Binding-site contacts:
Ligand atom C6 contacts residue TYR793 of chain 1.G at 3.6 Å (hydrophobic).
Ligand atom C7 contacts residue ASN706 of chain 1.E at 3.7 Å.
Ligand atom C1 contacts residue ASN706 of chain 1.E at 1.4 Å.
Ligand atom C5 contacts residue TYR793 of chain 1.G at 3.9 Å (hydrophobic).
Ligand atom O5 contacts residue TYR793 of chain 1.G at 3.9 Å.
Ligand atom C2 contacts residue ASN706 of chain 1.E at 2.6 Å.
Ligand atom N2 contacts residue ASN706 of chain 1.E at 3.1 Å (h-bond).
Ligand atom O6 contacts residue TYR793 of chain 1.G at 3.6 Å.
Ligand atom O7 contacts residue ASN706 of chain 1.E at 3.8 Å.
Ligand atom C3 contacts residue ASN706 of chain 1.E at 3.9 Å.
Ligand atom O6 contacts residue ASN706 of chain 1.E at 4.3 Å.
Ligand atom C4 contacts residue ASN706 of chain 1.E at 4.2 Å.
Ligand atom C5 contacts residue ASN706 of chain 1.E at 3.5 Å.
Ligand atom O5 contacts residue ASN706 of chain 1.E at 2.2 Å (h-bond).

Sequence of chain 1.G:
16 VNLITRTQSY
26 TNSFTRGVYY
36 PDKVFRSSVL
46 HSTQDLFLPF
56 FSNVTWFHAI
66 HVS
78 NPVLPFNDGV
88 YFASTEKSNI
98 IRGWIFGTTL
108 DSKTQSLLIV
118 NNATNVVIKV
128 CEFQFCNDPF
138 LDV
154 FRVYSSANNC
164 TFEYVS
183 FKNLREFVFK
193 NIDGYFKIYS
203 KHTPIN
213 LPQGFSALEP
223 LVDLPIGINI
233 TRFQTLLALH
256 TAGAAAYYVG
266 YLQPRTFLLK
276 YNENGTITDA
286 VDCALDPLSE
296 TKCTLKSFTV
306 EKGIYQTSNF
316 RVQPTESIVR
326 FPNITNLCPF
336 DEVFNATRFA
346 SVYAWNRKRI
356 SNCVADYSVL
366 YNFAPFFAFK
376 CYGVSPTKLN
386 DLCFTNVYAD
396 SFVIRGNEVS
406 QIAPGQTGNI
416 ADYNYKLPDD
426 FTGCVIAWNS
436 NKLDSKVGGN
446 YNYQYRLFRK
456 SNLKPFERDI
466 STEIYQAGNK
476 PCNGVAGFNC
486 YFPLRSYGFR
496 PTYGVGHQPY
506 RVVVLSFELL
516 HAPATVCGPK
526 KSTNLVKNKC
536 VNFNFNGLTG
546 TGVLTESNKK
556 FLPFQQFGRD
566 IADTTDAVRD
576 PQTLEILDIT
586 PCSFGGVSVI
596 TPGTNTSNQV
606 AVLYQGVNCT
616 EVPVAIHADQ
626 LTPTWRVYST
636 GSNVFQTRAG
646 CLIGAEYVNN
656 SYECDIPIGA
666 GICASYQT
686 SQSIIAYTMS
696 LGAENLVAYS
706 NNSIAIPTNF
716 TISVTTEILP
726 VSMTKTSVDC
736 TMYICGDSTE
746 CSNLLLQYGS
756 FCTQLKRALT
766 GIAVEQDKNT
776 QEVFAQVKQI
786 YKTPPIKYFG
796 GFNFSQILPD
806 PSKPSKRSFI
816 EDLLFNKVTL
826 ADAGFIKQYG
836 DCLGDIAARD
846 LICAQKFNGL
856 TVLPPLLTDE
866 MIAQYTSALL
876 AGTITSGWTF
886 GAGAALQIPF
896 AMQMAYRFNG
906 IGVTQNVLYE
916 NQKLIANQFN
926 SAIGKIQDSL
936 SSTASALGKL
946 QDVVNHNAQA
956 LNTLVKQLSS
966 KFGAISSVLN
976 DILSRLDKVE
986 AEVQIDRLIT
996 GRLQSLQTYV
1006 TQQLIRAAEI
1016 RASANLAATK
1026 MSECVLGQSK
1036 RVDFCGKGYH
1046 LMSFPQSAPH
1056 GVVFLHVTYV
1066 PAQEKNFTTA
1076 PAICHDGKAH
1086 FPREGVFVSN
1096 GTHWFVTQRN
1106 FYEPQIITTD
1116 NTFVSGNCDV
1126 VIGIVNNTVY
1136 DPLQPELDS

This protein binds this small molecule.
Small molecule (SMILES): CC(=O)N[C@@H]1[C@@H](O)[C@H](O)[C@@H](CO)O[C@H]1O

Sequence of chain 1.E:
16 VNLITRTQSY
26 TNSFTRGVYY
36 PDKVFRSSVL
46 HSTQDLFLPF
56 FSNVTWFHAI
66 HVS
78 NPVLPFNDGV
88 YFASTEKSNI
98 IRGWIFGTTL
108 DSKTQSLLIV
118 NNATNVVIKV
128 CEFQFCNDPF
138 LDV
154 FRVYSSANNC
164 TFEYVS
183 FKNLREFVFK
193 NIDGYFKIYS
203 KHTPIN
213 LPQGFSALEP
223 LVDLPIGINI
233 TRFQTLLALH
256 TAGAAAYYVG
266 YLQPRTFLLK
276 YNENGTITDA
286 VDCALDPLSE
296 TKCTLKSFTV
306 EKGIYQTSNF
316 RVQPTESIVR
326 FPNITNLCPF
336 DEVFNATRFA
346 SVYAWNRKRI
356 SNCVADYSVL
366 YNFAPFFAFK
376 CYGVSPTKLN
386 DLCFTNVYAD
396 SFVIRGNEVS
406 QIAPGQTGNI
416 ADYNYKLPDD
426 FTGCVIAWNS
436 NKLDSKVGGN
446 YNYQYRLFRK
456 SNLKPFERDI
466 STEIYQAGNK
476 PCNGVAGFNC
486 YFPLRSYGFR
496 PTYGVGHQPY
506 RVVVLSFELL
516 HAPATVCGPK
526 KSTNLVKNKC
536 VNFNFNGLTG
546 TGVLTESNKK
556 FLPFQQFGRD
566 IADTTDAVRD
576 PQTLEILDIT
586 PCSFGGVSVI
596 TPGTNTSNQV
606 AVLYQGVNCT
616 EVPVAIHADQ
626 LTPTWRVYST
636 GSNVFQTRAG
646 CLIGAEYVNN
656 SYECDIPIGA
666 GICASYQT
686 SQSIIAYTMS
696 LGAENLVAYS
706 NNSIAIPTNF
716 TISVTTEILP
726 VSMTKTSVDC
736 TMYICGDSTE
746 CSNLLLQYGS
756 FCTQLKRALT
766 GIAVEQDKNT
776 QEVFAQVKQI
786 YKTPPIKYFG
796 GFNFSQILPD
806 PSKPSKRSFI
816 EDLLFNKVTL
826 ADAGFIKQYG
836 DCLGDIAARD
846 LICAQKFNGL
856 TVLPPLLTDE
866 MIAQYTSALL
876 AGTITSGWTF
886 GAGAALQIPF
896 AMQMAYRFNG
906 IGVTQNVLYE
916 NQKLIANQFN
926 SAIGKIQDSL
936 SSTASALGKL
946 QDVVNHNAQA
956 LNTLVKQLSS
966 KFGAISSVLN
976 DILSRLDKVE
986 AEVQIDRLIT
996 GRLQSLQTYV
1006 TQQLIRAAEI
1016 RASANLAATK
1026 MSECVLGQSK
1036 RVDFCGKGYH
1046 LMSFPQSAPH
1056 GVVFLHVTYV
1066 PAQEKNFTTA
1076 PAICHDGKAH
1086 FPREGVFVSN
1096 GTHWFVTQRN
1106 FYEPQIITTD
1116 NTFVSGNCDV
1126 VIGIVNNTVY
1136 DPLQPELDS